Binding-site contacts:
Ligand atom CD1 contacts residue ILE434 of chain 6.NA at 4.1 Å (hydrophobic).
Ligand atom CD1 contacts residue ASN492 of chain 6.NA at 3.9 Å.
Ligand atom C contacts residue ASN492 of chain 6.NA at 4.0 Å.
Ligand atom CB contacts residue ASN492 of chain 6.NA at 3.8 Å.
Ligand atom CG contacts residue GLY495 of chain 6.NA at 4.4 Å.
Ligand atom CA contacts residue ARG442 of chain 6.NA at 3.6 Å.
Ligand atom CB contacts residue PHE496 of chain 6.NA at 3.9 Å (hydrophobic).
Ligand atom CD1 contacts residue PHE496 of chain 6.NA at 3.7 Å (hydrophobic).
Ligand atom CD1 contacts residue PRO438 of chain 6.NA at 4.4 Å (hydrophobic).
Ligand atom N contacts residue ASN492 of chain 6.NA at 3.3 Å (h-bond).
Ligand atom CG contacts residue PHE496 of chain 6.NA at 4.0 Å (hydrophobic).
Ligand atom CZ contacts residue PRO438 of chain 6.NA at 3.4 Å (hydrophobic).
Ligand atom O contacts residue ASN492 of chain 6.NA at 4.2 Å.
Ligand atom CE1 contacts residue PHE496 of chain 6.NA at 3.6 Å (hydrophobic).
Ligand atom CZ contacts residue PHE496 of chain 6.NA at 3.9 Å (hydrophobic).
Ligand atom CE2 contacts residue PRO438 of chain 6.NA at 3.7 Å (hydrophobic).
Ligand atom O contacts residue PRO438 of chain 6.NA at 4.0 Å.
Ligand atom CE2 contacts residue ARG442 of chain 6.NA at 3.6 Å.
Ligand atom CD2 contacts residue PRO438 of chain 6.NA at 4.4 Å (hydrophobic).
Ligand atom CG contacts residue ASN492 of chain 6.NA at 4.3 Å.
Ligand atom N contacts residue ARG442 of chain 6.NA at 4.2 Å.
Ligand atom CA contacts residue ASN492 of chain 6.NA at 3.3 Å.
Ligand atom O contacts residue ARG442 of chain 6.NA at 4.3 Å.
Ligand atom N contacts residue SER491 of chain 6.NA at 4.1 Å.
Ligand atom C contacts residue ARG442 of chain 6.NA at 4.4 Å.
Ligand atom CE1 contacts residue PRO438 of chain 6.NA at 3.8 Å (hydrophobic).
Ligand atom CE1 contacts residue ILE434 of chain 6.NA at 3.9 Å (hydrophobic).
Ligand atom CD2 contacts residue ARG442 of chain 6.NA at 3.5 Å.
Ligand atom CB contacts residue GLY495 of chain 6.NA at 3.9 Å.

A small-molecule ligand and the protein it binds are described below.
Small molecule (SMILES): N[C@@H](Cc1ccccc1)C(=O)NCC=O

Sequence of chain 6.NA:
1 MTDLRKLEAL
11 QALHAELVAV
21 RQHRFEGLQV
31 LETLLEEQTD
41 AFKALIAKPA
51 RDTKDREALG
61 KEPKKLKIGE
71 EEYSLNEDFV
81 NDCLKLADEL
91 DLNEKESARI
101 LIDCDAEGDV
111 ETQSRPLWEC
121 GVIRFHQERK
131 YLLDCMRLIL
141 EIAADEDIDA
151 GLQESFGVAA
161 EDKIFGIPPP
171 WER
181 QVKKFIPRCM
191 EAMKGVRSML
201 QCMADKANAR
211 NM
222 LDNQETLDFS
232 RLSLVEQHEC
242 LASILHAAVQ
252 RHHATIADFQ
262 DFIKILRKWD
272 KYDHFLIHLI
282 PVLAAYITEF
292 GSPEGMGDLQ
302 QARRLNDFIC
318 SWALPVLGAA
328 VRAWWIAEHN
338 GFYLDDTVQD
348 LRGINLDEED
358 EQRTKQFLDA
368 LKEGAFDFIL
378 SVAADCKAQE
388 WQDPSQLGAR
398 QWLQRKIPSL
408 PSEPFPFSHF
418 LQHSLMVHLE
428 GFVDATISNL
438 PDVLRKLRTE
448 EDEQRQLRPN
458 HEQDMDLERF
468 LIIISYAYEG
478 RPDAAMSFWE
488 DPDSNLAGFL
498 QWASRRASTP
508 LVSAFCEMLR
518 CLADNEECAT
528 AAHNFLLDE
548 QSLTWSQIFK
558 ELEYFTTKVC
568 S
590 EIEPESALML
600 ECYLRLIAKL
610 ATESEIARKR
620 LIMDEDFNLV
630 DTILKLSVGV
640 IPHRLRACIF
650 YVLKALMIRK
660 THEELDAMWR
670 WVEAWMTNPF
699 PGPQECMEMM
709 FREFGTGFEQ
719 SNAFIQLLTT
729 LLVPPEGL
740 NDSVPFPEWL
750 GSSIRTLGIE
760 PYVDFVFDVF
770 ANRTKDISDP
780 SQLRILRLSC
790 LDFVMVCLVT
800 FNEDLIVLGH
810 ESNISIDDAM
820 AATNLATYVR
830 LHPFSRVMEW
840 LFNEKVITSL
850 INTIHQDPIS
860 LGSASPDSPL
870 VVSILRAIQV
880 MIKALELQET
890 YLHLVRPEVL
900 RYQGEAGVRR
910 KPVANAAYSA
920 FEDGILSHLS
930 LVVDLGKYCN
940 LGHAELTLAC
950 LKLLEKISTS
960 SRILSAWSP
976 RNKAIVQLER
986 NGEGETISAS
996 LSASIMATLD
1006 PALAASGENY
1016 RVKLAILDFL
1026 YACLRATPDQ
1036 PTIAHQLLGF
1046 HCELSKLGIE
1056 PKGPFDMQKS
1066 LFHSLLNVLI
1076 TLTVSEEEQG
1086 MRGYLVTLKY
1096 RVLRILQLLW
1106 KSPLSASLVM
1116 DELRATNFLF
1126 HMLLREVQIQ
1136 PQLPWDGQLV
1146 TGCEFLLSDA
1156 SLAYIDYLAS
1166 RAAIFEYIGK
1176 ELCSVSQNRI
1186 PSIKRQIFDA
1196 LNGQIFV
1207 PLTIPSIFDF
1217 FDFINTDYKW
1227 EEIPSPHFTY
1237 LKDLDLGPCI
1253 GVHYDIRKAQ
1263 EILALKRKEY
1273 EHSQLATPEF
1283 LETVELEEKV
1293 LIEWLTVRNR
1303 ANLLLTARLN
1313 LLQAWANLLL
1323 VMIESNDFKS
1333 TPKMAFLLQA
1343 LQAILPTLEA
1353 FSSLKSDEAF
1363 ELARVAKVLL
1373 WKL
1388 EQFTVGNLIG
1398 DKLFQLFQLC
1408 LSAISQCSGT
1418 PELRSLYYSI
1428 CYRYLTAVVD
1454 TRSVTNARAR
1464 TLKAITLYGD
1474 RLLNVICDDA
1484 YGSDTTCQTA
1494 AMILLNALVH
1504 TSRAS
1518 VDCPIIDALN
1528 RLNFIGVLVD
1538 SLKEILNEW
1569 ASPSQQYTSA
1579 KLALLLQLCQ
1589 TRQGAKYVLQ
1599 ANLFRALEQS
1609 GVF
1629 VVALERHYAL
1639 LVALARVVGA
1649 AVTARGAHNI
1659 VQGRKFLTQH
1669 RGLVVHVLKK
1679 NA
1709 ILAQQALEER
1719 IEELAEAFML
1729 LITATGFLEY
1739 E